Sequence of chain 2.B:
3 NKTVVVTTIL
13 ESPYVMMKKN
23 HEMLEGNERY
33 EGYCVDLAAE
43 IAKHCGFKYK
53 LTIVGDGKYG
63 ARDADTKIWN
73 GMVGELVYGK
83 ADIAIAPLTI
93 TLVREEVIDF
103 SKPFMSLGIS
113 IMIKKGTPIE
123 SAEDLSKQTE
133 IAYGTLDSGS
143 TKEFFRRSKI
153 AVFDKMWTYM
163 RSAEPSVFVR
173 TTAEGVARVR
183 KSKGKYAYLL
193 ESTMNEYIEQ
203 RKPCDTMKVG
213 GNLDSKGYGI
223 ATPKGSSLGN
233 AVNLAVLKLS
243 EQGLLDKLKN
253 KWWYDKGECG

Binding-site contacts:
Ligand atom CA contacts residue THR91 of chain 2.B at 3.4 Å.
Ligand atom O contacts residue GLY141 of chain 2.B at 3.2 Å.
Ligand atom CG contacts residue TYR61 of chain 2.B at 4.3 Å (hydrophobic).
Ligand atom CB contacts residue LEU138 of chain 2.B at 3.9 Å (hydrophobic).
Ligand atom C contacts residue THR91 of chain 2.B at 3.6 Å.
Ligand atom OE2 contacts residue GLU193 of chain 2.B at 3.8 Å.
Ligand atom N contacts residue PRO89 of chain 2.B at 2.9 Å (h-bond).
Ligand atom OE1 contacts residue LEU138 of chain 2.B at 4.1 Å.
Ligand atom OXT contacts residue SER142 of chain 2.B at 4.0 Å.
Ligand atom O contacts residue SER142 of chain 2.B at 2.9 Å (h-bond).
Ligand atom OXT contacts residue ARG96 of chain 2.B at 2.8 Å (salt-bridge).
Ligand atom N contacts residue TYR61 of chain 2.B at 4.0 Å.
Ligand atom OXT contacts residue TYR61 of chain 2.B at 3.6 Å.
Ligand atom OE1 contacts residue THR143 of chain 2.B at 3.1 Å (h-bond).
Ligand atom CA contacts residue PRO89 of chain 2.B at 4.1 Å (hydrophobic).
Ligand atom OXT contacts residue PRO89 of chain 2.B at 3.8 Å.
Ligand atom CB contacts residue TYR61 of chain 2.B at 3.5 Å (hydrophobic).
Ligand atom CA contacts residue SER142 of chain 2.B at 3.3 Å.
Ligand atom CG contacts residue GLU193 of chain 2.B at 3.6 Å.
Ligand atom N contacts residue TYR220 of chain 2.B at 3.7 Å.
Ligand atom OE1 contacts residue GLY141 of chain 2.B at 3.7 Å.
Ligand atom CD contacts residue THR143 of chain 2.B at 3.2 Å.
Ligand atom OXT contacts residue THR91 of chain 2.B at 2.9 Å (h-bond).
Ligand atom OE2 contacts residue THR143 of chain 2.B at 2.6 Å (h-bond).
Ligand atom O contacts residue ARG96 of chain 2.B at 2.8 Å (salt-bridge).
Ligand atom O contacts residue TYR61 of chain 2.B at 3.5 Å.
Ligand atom CA contacts residue GLU193 of chain 2.B at 3.3 Å.
Ligand atom C contacts residue SER142 of chain 2.B at 3.4 Å.
Ligand atom N contacts residue GLU193 of chain 2.B at 2.8 Å (salt-bridge).
Ligand atom CA contacts residue TYR61 of chain 2.B at 4.1 Å (hydrophobic).
Ligand atom C contacts residue TYR61 of chain 2.B at 3.7 Å (hydrophobic).
Ligand atom OXT contacts residue LEU90 of chain 2.B at 3.6 Å.
Ligand atom CB contacts residue GLU193 of chain 2.B at 4.1 Å.
Ligand atom OE1 contacts residue SER142 of chain 2.B at 3.3 Å (h-bond).
Ligand atom N contacts residue THR91 of chain 2.B at 2.9 Å (h-bond).
Ligand atom CD contacts residue LEU138 of chain 2.B at 4.0 Å (hydrophobic).
Ligand atom CD contacts residue GLU193 of chain 2.B at 4.0 Å.
Ligand atom C contacts residue ARG96 of chain 2.B at 3.4 Å.
Ligand atom CG contacts residue LEU138 of chain 2.B at 3.7 Å (hydrophobic).
Ligand atom N contacts residue SER142 of chain 2.B at 4.1 Å.

A small-molecule ligand and the protein it binds are described below.
Small molecule (SMILES): N[C@@H](CCC(=O)O)C(=O)O